The protein below binds the small molecule below.
Small molecule (SMILES): Nc1ncnc2c1ncn2[C@@H]1O[C@H](CO[P](=O)(O)O[P](=O)(O)NP(=O)(O)O)[C@@H](O)[C@H]1O

Binding-site contacts:
Ligand atom O2A contacts residue GLY58 of chain 1.A at 3.3 Å (h-bond).
Ligand atom O1B contacts residue MG1 of chain 1.D at 2.1 Å.
Ligand atom O1A contacts residue LYS78 of chain 1.A at 2.7 Å (salt-bridge).
Ligand atom O1A contacts residue ASP189 of chain 1.A at 2.9 Å (salt-bridge).
Ligand atom C5' contacts residue ALA57 of chain 1.A at 3.3 Å (hydrophobic).
Ligand atom C5' contacts residue GLY56 of chain 1.A at 3.4 Å.
Ligand atom O3A contacts residue GLY58 of chain 1.A at 3.4 Å.
Ligand atom PB contacts residue SER175 of chain 1.A at 3.4 Å.
Ligand atom O1B contacts residue ASN176 of chain 1.A at 3.0 Å (h-bond).
Ligand atom C2 contacts residue MET127 of chain 1.A at 3.3 Å (hydrophobic).
Ligand atom N3B contacts residue MG1 of chain 1.D at 3.5 Å.
Ligand atom C4' contacts residue GLY56 of chain 1.A at 3.5 Å.
Ligand atom N1 contacts residue MET127 of chain 1.A at 3.0 Å (h-bond).
Ligand atom O2G contacts residue LYS78 of chain 1.A at 3.5 Å (salt-bridge).
Ligand atom O3A contacts residue MG1 of chain 1.D at 3.6 Å.
Ligand atom O3G contacts residue LYS78 of chain 1.A at 3.0 Å (salt-bridge).
Ligand atom PB contacts residue MG1 of chain 1.D at 3.1 Å.
Ligand atom PA contacts residue MG1 of chain 1.D at 3.3 Å.
Ligand atom N6 contacts residue LEU178 of chain 1.A at 3.5 Å.
Ligand atom O2B contacts residue SER175 of chain 1.A at 3.1 Å (h-bond).
Ligand atom O1B contacts residue SER175 of chain 1.A at 2.8 Å (h-bond).
Ligand atom O1G contacts residue LYS173 of chain 1.A at 3.1 Å (salt-bridge).
Ligand atom PG contacts residue ASP171 of chain 1.A at 3.4 Å.
Ligand atom O2G contacts residue ASP171 of chain 1.A at 3.3 Å (salt-bridge).
Ligand atom O4' contacts residue VAL63 of chain 1.A at 3.6 Å.
Ligand atom O1G contacts residue ASP171 of chain 1.A at 2.5 Å (salt-bridge).
Ligand atom PG contacts residue MG1 of chain 1.D at 3.2 Å.
Ligand atom N6 contacts residue MET124 of chain 1.A at 3.6 Å (h-bond).
Ligand atom O2' contacts residue GLN134 of chain 1.A at 2.7 Å (h-bond).
Ligand atom N6 contacts residue ALA76 of chain 1.A at 3.4 Å.
Ligand atom O3' contacts residue GLN134 of chain 1.A at 2.9 Å (h-bond).
Ligand atom C6 contacts residue ALA76 of chain 1.A at 3.4 Å (hydrophobic).
Ligand atom O2G contacts residue ASP189 of chain 1.A at 2.8 Å (salt-bridge).
Ligand atom O1A contacts residue MG1 of chain 1.D at 2.1 Å.
Ligand atom O2G contacts residue MG1 of chain 1.D at 2.0 Å.
Ligand atom C6 contacts residue LEU178 of chain 1.A at 3.6 Å (hydrophobic).
Ligand atom N6 contacts residue GLU125 of chain 1.A at 2.9 Å (salt-bridge).
Ligand atom O2' contacts residue SER131 of chain 1.A at 3.1 Å (h-bond).
Ligand atom N3B contacts residue LYS173 of chain 1.A at 3.4 Å (salt-bridge).
Ligand atom O2G contacts residue ASN176 of chain 1.A at 3.0 Å (h-bond).

Sequence of chain 1.A:
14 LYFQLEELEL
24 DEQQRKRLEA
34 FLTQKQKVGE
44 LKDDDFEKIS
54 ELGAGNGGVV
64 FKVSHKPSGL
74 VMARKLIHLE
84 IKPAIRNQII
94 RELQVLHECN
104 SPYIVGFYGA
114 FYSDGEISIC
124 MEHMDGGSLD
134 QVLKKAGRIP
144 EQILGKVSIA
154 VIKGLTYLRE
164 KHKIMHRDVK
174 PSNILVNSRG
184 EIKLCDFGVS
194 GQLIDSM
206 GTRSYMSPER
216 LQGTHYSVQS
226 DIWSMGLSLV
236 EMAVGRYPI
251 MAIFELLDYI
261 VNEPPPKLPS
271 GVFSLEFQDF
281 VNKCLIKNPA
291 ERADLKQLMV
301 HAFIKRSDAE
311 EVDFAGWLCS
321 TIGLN